Binding-site contacts:
Ligand atom C7 contacts residue ASN107 of chain 1.F at 4.4 Å.
Ligand atom C2 contacts residue ASN107 of chain 1.F at 2.8 Å.
Ligand atom O6 contacts residue ASN107 of chain 1.F at 3.2 Å (h-bond).
Ligand atom N2 contacts residue ASN107 of chain 1.F at 3.3 Å (h-bond).
Ligand atom C1 contacts residue ASN107 of chain 1.F at 1.8 Å.
Ligand atom C5 contacts residue ASN107 of chain 1.F at 3.6 Å.
Ligand atom O7 contacts residue SER109 of chain 1.F at 4.4 Å.
Ligand atom C6 contacts residue ASN107 of chain 1.F at 4.0 Å.
Ligand atom C3 contacts residue ASN107 of chain 1.F at 4.1 Å.
Ligand atom O5 contacts residue ASN107 of chain 1.F at 2.6 Å (h-bond).
Ligand atom C4 contacts residue ASN107 of chain 1.F at 3.9 Å.
Ligand atom C2 contacts residue SER109 of chain 1.F at 4.3 Å.

Sequence of chain 1.F:
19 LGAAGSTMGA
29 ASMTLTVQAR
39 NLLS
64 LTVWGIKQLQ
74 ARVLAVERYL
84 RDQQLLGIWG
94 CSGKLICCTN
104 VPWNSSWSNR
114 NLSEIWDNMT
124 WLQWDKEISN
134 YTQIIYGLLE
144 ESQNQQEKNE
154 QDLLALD

This small molecule binds to this protein.
Small molecule (SMILES): CC(=O)N[C@@H]1[C@@H](O)[C@H](O)[C@@H](CO)O[C@H]1O